Binding-site contacts:
Ligand atom N2 contacts residue SER493 of chain 1.A at 4.3 Å.
Ligand atom C5 contacts residue ASN495 of chain 1.A at 3.7 Å.
Ligand atom C8 contacts residue SER493 of chain 1.A at 3.8 Å.
Ligand atom C6 contacts residue ASN495 of chain 1.A at 4.3 Å.
Ligand atom N2 contacts residue ASN495 of chain 1.A at 3.3 Å (h-bond).
Ligand atom C8 contacts residue ASN495 of chain 1.A at 4.3 Å.
Ligand atom O5 contacts residue ASN495 of chain 1.A at 2.5 Å (h-bond).
Ligand atom C3 contacts residue ASN495 of chain 1.A at 4.1 Å.
Ligand atom C7 contacts residue ASN495 of chain 1.A at 3.5 Å.
Ligand atom C1 contacts residue ASN495 of chain 1.A at 1.5 Å.
Ligand atom O7 contacts residue ASN495 of chain 1.A at 3.8 Å.
Ligand atom C8 contacts residue LEU494 of chain 1.A at 4.2 Å (hydrophobic).
Ligand atom C4 contacts residue ASN495 of chain 1.A at 4.3 Å.
Ligand atom C2 contacts residue ASN495 of chain 1.A at 2.7 Å.

Sequence of chain 1.A:
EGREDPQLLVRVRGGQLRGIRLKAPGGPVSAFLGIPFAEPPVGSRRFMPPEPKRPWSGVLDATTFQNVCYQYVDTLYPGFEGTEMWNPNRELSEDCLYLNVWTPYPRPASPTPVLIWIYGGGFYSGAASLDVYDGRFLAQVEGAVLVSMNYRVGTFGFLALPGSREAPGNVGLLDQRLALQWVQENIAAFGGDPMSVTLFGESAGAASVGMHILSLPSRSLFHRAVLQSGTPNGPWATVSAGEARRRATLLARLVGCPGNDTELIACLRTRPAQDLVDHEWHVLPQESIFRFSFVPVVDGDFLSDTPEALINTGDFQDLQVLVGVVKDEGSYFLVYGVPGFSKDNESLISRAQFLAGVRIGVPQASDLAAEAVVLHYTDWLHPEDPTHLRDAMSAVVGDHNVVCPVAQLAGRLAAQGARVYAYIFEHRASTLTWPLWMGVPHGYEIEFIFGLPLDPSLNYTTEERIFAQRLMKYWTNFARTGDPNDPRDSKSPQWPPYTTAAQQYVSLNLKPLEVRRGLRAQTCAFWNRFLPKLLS

This protein binds this small molecule.
Small molecule (SMILES): CC(=O)N[C@@H]1[C@@H](O)[C@H](O)[C@@H](CO)O[C@H]1O